Binding-site contacts:
Ligand atom OXT contacts residue ARG161 of chain 1.B at 3.4 Å.
Ligand atom C contacts residue THR99 of chain 1.B at 4.1 Å.
Ligand atom C contacts residue ASP100 of chain 1.B at 3.5 Å.
Ligand atom NE contacts residue TYR104 of chain 1.B at 4.0 Å.
Ligand atom N contacts residue THR99 of chain 1.B at 4.1 Å.
Ligand atom O contacts residue ARG120 of chain 1.B at 2.7 Å (salt-bridge).
Ligand atom OXT contacts residue THR99 of chain 1.B at 3.3 Å.
Ligand atom CD contacts residue THR66 of chain 1.B at 3.9 Å.
Ligand atom O contacts residue THR66 of chain 1.B at 3.7 Å.
Ligand atom CA contacts residue PHE102 of chain 1.B at 3.7 Å (hydrophobic).
Ligand atom OXT contacts residue ASP100 of chain 1.B at 2.9 Å (salt-bridge).
Ligand atom CB contacts residue THR66 of chain 1.B at 3.8 Å.
Ligand atom NH1 contacts residue ALA105 of chain 1.B at 4.0 Å.
Ligand atom CD contacts residue PRO103 of chain 1.B at 4.1 Å (hydrophobic).
Ligand atom CZ contacts residue PRO103 of chain 1.B at 4.0 Å (hydrophobic).
Ligand atom O contacts residue GLY67 of chain 1.B at 3.0 Å (h-bond).
Ligand atom N contacts residue ASN113 of chain 1.B at 2.9 Å (h-bond).
Ligand atom CB contacts residue ASP100 of chain 1.B at 3.8 Å.
Ligand atom NH1 contacts residue PRO103 of chain 1.B at 4.0 Å.
Ligand atom CB contacts residue GLY67 of chain 1.B at 3.9 Å.
Ligand atom CG contacts residue PHE102 of chain 1.B at 3.4 Å (hydrophobic).
Ligand atom N contacts residue ASP100 of chain 1.B at 2.5 Å (salt-bridge).
Ligand atom C contacts residue GLY67 of chain 1.B at 4.0 Å.
Ligand atom N contacts residue PHE102 of chain 1.B at 2.6 Å (h-bond).
Ligand atom CG contacts residue PRO103 of chain 1.B at 4.1 Å (hydrophobic).
Ligand atom CB contacts residue PHE102 of chain 1.B at 3.9 Å (hydrophobic).
Ligand atom O contacts residue LEU116 of chain 1.B at 3.4 Å.
Ligand atom C contacts residue ARG161 of chain 1.B at 3.7 Å.
Ligand atom CA contacts residue LEU116 of chain 1.B at 3.6 Å (hydrophobic).
Ligand atom C contacts residue LEU116 of chain 1.B at 3.5 Å (hydrophobic).
Ligand atom NH1 contacts residue TYR104 of chain 1.B at 4.0 Å.
Ligand atom NE contacts residue PRO103 of chain 1.B at 3.4 Å (h-bond).
Ligand atom CA contacts residue ASN113 of chain 1.B at 3.3 Å.
Ligand atom OXT contacts residue LEU116 of chain 1.B at 4.0 Å.
Ligand atom O contacts residue ASP100 of chain 1.B at 4.0 Å.
Ligand atom OXT contacts residue ARG120 of chain 1.B at 3.1 Å (salt-bridge).
Ligand atom CG contacts residue TYR104 of chain 1.B at 3.9 Å (hydrophobic).
Ligand atom O contacts residue ARG161 of chain 1.B at 3.2 Å.
Ligand atom C contacts residue ARG120 of chain 1.B at 3.5 Å.
Ligand atom CA contacts residue ASP100 of chain 1.B at 3.4 Å.

Sequence of chain 1.B:
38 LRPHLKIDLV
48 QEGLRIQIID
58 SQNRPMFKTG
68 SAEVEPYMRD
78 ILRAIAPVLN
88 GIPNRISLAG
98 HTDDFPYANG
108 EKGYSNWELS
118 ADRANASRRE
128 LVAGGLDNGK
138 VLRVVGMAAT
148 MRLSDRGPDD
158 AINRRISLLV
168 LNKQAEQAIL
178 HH

This protein binds this small molecule.
Small molecule (SMILES): NC(=[NH2+])NCCC[C@H](N)C(=O)O